The small molecule below binds the protein below.
Small molecule (SMILES): COC[C@H](NC(=O)[C@H](CC(=O)n1cccc1)NC(=O)CCc1ccccc1)C(=O)NCc1cccc2ccccc12

Sequence of chain 1.N:
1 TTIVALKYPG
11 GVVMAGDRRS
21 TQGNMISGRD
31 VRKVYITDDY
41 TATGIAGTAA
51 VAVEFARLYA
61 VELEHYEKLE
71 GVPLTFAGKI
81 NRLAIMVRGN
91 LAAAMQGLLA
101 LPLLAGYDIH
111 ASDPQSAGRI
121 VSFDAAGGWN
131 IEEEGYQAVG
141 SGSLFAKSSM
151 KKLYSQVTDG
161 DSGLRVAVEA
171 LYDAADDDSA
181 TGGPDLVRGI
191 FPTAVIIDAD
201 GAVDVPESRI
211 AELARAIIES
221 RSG

Sequence of chain 1.H:
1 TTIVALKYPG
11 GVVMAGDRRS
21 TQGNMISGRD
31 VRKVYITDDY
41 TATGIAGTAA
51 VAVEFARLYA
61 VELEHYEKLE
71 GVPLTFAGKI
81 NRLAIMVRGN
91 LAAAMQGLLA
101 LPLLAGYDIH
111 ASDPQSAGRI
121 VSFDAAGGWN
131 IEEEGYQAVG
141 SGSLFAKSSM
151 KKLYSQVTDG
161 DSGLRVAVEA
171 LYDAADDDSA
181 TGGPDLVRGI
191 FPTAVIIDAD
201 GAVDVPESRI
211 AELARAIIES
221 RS

Binding-site contacts:
Ligand atom C13 contacts residue VAL31 of chain 1.N at 3.6 Å (hydrophobic).
Ligand atom N31 contacts residue ASP124 of chain 1.H at 2.8 Å (salt-bridge).
Ligand atom C22 contacts residue THR21 of chain 1.N at 3.6 Å.
Ligand atom C29 contacts residue ASP124 of chain 1.H at 3.4 Å.
Ligand atom C21 contacts residue GLY47 of chain 1.N at 3.4 Å.
Ligand atom C10 contacts residue ILE45 of chain 1.N at 3.4 Å (hydrophobic).
Ligand atom C33 contacts residue ASP124 of chain 1.H at 3.5 Å.
Ligand atom C14 contacts residue VAL31 of chain 1.N at 3.5 Å (hydrophobic).
Ligand atom C07 contacts residue THR1 of chain 1.N at 3.4 Å.
Ligand atom O01 contacts residue THR48 of chain 1.N at 3.7 Å.
Ligand atom O18 contacts residue SER20 of chain 1.N at 3.3 Å.
Ligand atom O41 contacts residue GLN22 of chain 1.N at 3.5 Å.
Ligand atom C23 contacts residue ASP124 of chain 1.H at 3.7 Å.
Ligand atom C16 contacts residue ALA49 of chain 1.N at 3.6 Å (hydrophobic).
Ligand atom C28 contacts residue TRP129 of chain 1.H at 3.5 Å (hydrophobic).
Ligand atom C07 contacts residue GLY47 of chain 1.N at 3.6 Å.
Ligand atom C05 contacts residue GLY47 of chain 1.N at 3.6 Å.
Ligand atom C10 contacts residue LYS33 of chain 1.N at 3.5 Å.
Ligand atom C04 contacts residue GLY47 of chain 1.N at 3.6 Å.
Ligand atom O01 contacts residue ALA49 of chain 1.N at 3.1 Å (h-bond).
Ligand atom C12 contacts residue VAL31 of chain 1.N at 3.5 Å (hydrophobic).
Ligand atom N25 contacts residue ASP124 of chain 1.H at 3.6 Å.
Ligand atom C09 contacts residue LYS33 of chain 1.N at 3.7 Å.
Ligand atom C15 contacts residue ALA49 of chain 1.N at 3.3 Å (hydrophobic).
Ligand atom C13 contacts residue ALA49 of chain 1.N at 3.6 Å (hydrophobic).
Ligand atom C14 contacts residue ALA49 of chain 1.N at 3.4 Å (hydrophobic).
Ligand atom C02 contacts residue THR21 of chain 1.N at 3.5 Å.
Ligand atom C17 contacts residue VAL31 of chain 1.N at 3.3 Å (hydrophobic).
Ligand atom N03 contacts residue THR21 of chain 1.N at 2.6 Å (h-bond).
Ligand atom C16 contacts residue VAL31 of chain 1.N at 3.2 Å (hydrophobic).
Ligand atom O30 contacts residue SER27 of chain 1.N at 2.8 Å (h-bond).
Ligand atom N06 contacts residue GLY47 of chain 1.N at 2.7 Å (h-bond).
Ligand atom C04 contacts residue THR21 of chain 1.N at 3.4 Å.
Ligand atom C37 contacts residue LEU91 of chain 1.H at 3.5 Å (hydrophobic).
Ligand atom C23 contacts residue SER20 of chain 1.N at 3.6 Å.
Ligand atom C15 contacts residue VAL31 of chain 1.N at 3.3 Å (hydrophobic).
Ligand atom O18 contacts residue THR21 of chain 1.N at 2.9 Å (h-bond).
Ligand atom C24 contacts residue SER27 of chain 1.N at 3.6 Å.
Ligand atom C32 contacts residue ASP124 of chain 1.H at 3.6 Å.
Ligand atom C19 contacts residue THR21 of chain 1.N at 3.1 Å.